A small-molecule ligand and the protein it binds are described below.
Small molecule (SMILES): CC(=O)N[C@@H]1[C@@H](O)[C@H](O)[C@@H](CO)O[C@H]1O

Sequence of chain 14.B:
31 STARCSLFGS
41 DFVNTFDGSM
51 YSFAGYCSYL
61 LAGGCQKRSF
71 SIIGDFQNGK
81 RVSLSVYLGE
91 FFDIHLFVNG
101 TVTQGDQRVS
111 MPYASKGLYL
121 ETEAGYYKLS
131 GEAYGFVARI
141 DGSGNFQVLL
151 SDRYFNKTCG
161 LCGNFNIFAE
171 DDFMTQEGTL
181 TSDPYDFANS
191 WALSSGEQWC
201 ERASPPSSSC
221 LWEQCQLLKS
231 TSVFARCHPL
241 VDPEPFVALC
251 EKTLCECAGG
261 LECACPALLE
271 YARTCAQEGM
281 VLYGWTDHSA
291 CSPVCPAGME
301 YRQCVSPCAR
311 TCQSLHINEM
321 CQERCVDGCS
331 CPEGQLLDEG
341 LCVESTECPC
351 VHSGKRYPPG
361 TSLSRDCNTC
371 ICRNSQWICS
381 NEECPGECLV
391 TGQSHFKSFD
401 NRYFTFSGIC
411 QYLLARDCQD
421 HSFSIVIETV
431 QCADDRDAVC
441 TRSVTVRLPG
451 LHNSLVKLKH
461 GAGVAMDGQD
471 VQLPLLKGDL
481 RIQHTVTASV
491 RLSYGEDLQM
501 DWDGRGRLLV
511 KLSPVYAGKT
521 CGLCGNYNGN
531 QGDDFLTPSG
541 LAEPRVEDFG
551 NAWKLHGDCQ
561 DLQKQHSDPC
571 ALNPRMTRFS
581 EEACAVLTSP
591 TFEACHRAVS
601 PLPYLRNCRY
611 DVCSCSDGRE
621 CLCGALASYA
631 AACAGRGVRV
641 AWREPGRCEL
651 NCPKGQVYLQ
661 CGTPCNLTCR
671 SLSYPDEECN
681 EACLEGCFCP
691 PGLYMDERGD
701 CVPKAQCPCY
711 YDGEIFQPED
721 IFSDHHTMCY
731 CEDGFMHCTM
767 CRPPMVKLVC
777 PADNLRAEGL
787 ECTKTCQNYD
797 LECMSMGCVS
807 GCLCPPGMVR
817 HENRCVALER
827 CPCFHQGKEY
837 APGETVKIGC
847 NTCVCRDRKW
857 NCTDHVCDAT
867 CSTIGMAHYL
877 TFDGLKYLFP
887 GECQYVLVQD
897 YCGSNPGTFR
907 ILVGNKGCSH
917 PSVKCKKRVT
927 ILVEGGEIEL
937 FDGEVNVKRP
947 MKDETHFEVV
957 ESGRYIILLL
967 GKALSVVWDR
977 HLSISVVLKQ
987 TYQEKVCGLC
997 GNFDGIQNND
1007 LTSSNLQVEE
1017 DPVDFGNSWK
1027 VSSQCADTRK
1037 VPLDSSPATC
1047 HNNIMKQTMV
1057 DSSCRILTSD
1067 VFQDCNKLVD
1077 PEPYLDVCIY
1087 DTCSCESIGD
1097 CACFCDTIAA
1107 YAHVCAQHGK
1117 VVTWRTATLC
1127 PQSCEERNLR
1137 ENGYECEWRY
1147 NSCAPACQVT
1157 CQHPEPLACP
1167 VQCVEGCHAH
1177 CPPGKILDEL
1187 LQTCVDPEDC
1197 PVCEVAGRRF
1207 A

Binding-site contacts:
Ligand atom C4 contacts residue ASN857 of chain 14.B at 4.2 Å.
Ligand atom O7 contacts residue ASN857 of chain 14.B at 3.1 Å (h-bond).
Ligand atom O5 contacts residue ASN857 of chain 14.B at 2.4 Å (h-bond).
Ligand atom N2 contacts residue ASN857 of chain 14.B at 2.9 Å (h-bond).
Ligand atom C7 contacts residue ASN857 of chain 14.B at 3.2 Å.
Ligand atom C1 contacts residue ASN857 of chain 14.B at 1.4 Å.
Ligand atom C5 contacts residue ASN857 of chain 14.B at 3.7 Å.
Ligand atom C3 contacts residue ASN857 of chain 14.B at 3.8 Å.
Ligand atom C8 contacts residue ASN857 of chain 14.B at 4.2 Å.
Ligand atom C2 contacts residue ASN857 of chain 14.B at 2.5 Å.